The small molecule below binds the protein below.
Small molecule (SMILES): C1C[C@@H]2O[C@@H]2C1

Sequence of chain 1.A:
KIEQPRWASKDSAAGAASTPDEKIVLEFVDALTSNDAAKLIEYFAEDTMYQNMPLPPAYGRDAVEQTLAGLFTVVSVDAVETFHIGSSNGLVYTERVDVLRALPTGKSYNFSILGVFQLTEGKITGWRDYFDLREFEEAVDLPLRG

Binding-site contacts:
Ligand atom C05 contacts residue LEU80 of chain 1.A at 4.1 Å (hydrophobic).
Ligand atom C05 contacts residue PHE145 of chain 1.A at 4.2 Å (hydrophobic).
Ligand atom C03 contacts residue TYR59 of chain 1.A at 3.2 Å (hydrophobic).
Ligand atom C01 contacts residue PHE140 of chain 1.A at 4.5 Å (hydrophobic).
Ligand atom C02 contacts residue ASP107 of chain 1.A at 3.8 Å.
Ligand atom O06 contacts residue LEU80 of chain 1.A at 4.3 Å.
Ligand atom C04 contacts residue LEU80 of chain 1.A at 3.7 Å (hydrophobic).
Ligand atom C04 contacts residue ASN61 of chain 1.A at 3.8 Å.
Ligand atom C01 contacts residue LEU109 of chain 1.A at 4.2 Å (hydrophobic).
Ligand atom O06 contacts residue ASN61 of chain 1.A at 3.5 Å (h-bond).
Ligand atom C02 contacts residue ARG105 of chain 1.A at 3.7 Å.
Ligand atom C05 contacts residue LEU109 of chain 1.A at 3.8 Å (hydrophobic).
Ligand atom O06 contacts residue PHE140 of chain 1.A at 4.1 Å.
Ligand atom C02 contacts residue ASP138 of chain 1.A at 3.6 Å.
Ligand atom C03 contacts residue ASN61 of chain 1.A at 3.2 Å.
Ligand atom C01 contacts residue ILE122 of chain 1.A at 4.3 Å (hydrophobic).
Ligand atom C03 contacts residue ASP138 of chain 1.A at 3.8 Å.
Ligand atom C02 contacts residue ILE122 of chain 1.A at 4.3 Å (hydrophobic).
Ligand atom C01 contacts residue ASP107 of chain 1.A at 3.9 Å.
Ligand atom O06 contacts residue TYR59 of chain 1.A at 4.2 Å.
Ligand atom O06 contacts residue PHE145 of chain 1.A at 3.4 Å.
Ligand atom C04 contacts residue TYR59 of chain 1.A at 3.3 Å (hydrophobic).
Ligand atom C02 contacts residue ASN61 of chain 1.A at 4.3 Å.